Sequence of chain 1.A:
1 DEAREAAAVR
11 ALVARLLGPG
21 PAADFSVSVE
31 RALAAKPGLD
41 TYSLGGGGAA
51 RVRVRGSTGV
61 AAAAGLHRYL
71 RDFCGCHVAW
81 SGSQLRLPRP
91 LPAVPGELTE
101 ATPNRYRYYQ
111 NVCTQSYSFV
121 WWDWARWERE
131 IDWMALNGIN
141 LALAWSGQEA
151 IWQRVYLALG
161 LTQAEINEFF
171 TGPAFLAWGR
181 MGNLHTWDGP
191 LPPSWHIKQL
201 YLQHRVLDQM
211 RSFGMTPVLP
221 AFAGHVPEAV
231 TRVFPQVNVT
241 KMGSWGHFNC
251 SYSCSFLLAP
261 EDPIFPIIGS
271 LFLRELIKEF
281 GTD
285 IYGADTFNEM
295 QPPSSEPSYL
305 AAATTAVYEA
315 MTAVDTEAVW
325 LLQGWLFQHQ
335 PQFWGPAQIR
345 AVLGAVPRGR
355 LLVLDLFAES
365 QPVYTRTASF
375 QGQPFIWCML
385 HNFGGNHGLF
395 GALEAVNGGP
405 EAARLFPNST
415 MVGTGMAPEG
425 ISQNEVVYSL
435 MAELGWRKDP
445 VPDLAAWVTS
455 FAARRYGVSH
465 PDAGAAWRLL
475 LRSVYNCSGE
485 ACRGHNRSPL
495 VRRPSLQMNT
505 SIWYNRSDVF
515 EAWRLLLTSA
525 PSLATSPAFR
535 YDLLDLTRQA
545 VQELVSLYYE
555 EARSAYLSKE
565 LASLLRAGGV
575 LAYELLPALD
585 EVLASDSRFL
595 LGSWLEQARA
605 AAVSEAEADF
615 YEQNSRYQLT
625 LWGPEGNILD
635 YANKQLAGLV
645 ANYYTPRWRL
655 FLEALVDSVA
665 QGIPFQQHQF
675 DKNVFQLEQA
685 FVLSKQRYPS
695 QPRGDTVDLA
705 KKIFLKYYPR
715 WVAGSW

Binding-site contacts:
Ligand atom C5 contacts residue ALA436 of chain 1.A at 3.4 Å (hydrophobic).
Ligand atom O1 contacts residue ARG71 of chain 1.A at 3.6 Å (salt-bridge).
Ligand atom O5 contacts residue LEU136 of chain 1.A at 4.3 Å.
Ligand atom O4 contacts residue TRP440 of chain 1.A at 4.3 Å.
Ligand atom O1 contacts residue TYR42 of chain 1.A at 3.7 Å.
Ligand atom C2 contacts residue LEU136 of chain 1.A at 3.8 Å (hydrophobic).
Ligand atom C5 contacts residue ARG71 of chain 1.A at 3.9 Å.
Ligand atom O5 contacts residue GLU437 of chain 1.A at 4.1 Å.
Ligand atom O2 contacts residue HIS67 of chain 1.A at 3.2 Å.
Ligand atom C1 contacts residue ARG68 of chain 1.A at 3.7 Å.
Ligand atom O4 contacts residue ARG71 of chain 1.A at 2.9 Å (salt-bridge).
Ligand atom O4 contacts residue GLU437 of chain 1.A at 3.3 Å.
Ligand atom O3 contacts residue ALA436 of chain 1.A at 3.7 Å.
Ligand atom O5 contacts residue ARG71 of chain 1.A at 4.2 Å.
Ligand atom C2 contacts residue ALA64 of chain 1.A at 3.4 Å (hydrophobic).
Ligand atom O2 contacts residue ALA64 of chain 1.A at 2.8 Å (h-bond).
Ligand atom O5 contacts residue HIS67 of chain 1.A at 3.4 Å (h-bond).
Ligand atom C3 contacts residue ARG71 of chain 1.A at 4.2 Å.
Ligand atom O1 contacts residue ARG68 of chain 1.A at 4.2 Å.
Ligand atom C4 contacts residue GLU437 of chain 1.A at 4.0 Å.
Ligand atom C3 contacts residue ASN137 of chain 1.A at 4.1 Å.
Ligand atom O3 contacts residue TRP440 of chain 1.A at 2.8 Å.
Ligand atom C4 contacts residue HIS67 of chain 1.A at 4.1 Å.
Ligand atom O5 contacts residue ALA436 of chain 1.A at 3.6 Å.
Ligand atom C4 contacts residue ARG71 of chain 1.A at 3.0 Å.
Ligand atom O3 contacts residue ASN137 of chain 1.A at 3.8 Å.
Ligand atom C2 contacts residue ARG71 of chain 1.A at 4.2 Å.
Ligand atom C3 contacts residue TRP440 of chain 1.A at 4.1 Å (hydrophobic).
Ligand atom O5 contacts residue ASN137 of chain 1.A at 2.4 Å (h-bond).
Ligand atom O2 contacts residue ARG68 of chain 1.A at 4.1 Å.
Ligand atom C1 contacts residue ARG71 of chain 1.A at 3.5 Å.
Ligand atom O2 contacts residue LEU136 of chain 1.A at 2.6 Å (h-bond).
Ligand atom C5 contacts residue ASN137 of chain 1.A at 3.6 Å.
Ligand atom O1 contacts residue TRP440 of chain 1.A at 3.9 Å.
Ligand atom C3 contacts residue LEU136 of chain 1.A at 3.9 Å (hydrophobic).
Ligand atom C1 contacts residue ALA64 of chain 1.A at 3.2 Å (hydrophobic).
Ligand atom C1 contacts residue TYR42 of chain 1.A at 4.0 Å (hydrophobic).
Ligand atom C5 contacts residue HIS67 of chain 1.A at 4.3 Å.
Ligand atom C5 contacts residue GLU437 of chain 1.A at 3.2 Å.
Ligand atom C2 contacts residue TRP440 of chain 1.A at 4.3 Å (hydrophobic).

A small-molecule ligand and the protein it binds are described below.
Small molecule (SMILES): OC[C@@H](O)C(O)[C@@H](O)CO